Binding-site contacts:
Ligand atom O5 contacts residue HIS144 of chain 1.C at 3.2 Å.
Ligand atom C1 contacts residue HIS144 of chain 1.C at 3.7 Å.
Ligand atom C8 contacts residue LEU104 of chain 1.C at 4.4 Å (hydrophobic).
Ligand atom C5 contacts residue ASN105 of chain 1.C at 3.7 Å.
Ligand atom N2 contacts residue ASN105 of chain 1.C at 2.9 Å (h-bond).
Ligand atom C6 contacts residue HIS144 of chain 1.C at 3.7 Å.
Ligand atom C1 contacts residue ASN105 of chain 1.C at 1.4 Å.
Ligand atom O7 contacts residue ASN105 of chain 1.C at 3.9 Å.
Ligand atom C3 contacts residue ASN105 of chain 1.C at 3.8 Å.
Ligand atom O5 contacts residue ASN105 of chain 1.C at 2.4 Å (h-bond).
Ligand atom C2 contacts residue ASN105 of chain 1.C at 2.5 Å.
Ligand atom O6 contacts residue HIS144 of chain 1.C at 4.3 Å.
Ligand atom C4 contacts residue ASN105 of chain 1.C at 4.2 Å.
Ligand atom C7 contacts residue ASN105 of chain 1.C at 3.6 Å.
Ligand atom C5 contacts residue HIS144 of chain 1.C at 3.6 Å.
Ligand atom C8 contacts residue PRO103 of chain 1.C at 4.0 Å (hydrophobic).

Sequence of chain 1.C:
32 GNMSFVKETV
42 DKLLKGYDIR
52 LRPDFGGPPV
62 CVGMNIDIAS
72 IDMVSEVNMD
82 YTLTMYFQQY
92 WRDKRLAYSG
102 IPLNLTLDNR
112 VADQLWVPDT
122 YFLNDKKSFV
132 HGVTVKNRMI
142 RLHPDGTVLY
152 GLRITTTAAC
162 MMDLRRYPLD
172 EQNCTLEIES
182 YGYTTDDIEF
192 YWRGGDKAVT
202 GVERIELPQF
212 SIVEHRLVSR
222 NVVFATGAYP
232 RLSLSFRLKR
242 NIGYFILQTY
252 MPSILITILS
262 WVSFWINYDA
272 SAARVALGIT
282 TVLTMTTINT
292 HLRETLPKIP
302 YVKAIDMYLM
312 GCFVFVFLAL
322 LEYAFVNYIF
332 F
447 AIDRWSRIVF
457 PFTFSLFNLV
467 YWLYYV

This protein binds this small molecule.
Small molecule (SMILES): CC(=O)N[C@H]1[C@H](O[C@H]2[C@H](O)[C@@H](NC(C)=O)CO[C@@H]2CO)O[C@H](CO)[C@@H](O)[C@@H]1O